Sequence of chain 1.B:
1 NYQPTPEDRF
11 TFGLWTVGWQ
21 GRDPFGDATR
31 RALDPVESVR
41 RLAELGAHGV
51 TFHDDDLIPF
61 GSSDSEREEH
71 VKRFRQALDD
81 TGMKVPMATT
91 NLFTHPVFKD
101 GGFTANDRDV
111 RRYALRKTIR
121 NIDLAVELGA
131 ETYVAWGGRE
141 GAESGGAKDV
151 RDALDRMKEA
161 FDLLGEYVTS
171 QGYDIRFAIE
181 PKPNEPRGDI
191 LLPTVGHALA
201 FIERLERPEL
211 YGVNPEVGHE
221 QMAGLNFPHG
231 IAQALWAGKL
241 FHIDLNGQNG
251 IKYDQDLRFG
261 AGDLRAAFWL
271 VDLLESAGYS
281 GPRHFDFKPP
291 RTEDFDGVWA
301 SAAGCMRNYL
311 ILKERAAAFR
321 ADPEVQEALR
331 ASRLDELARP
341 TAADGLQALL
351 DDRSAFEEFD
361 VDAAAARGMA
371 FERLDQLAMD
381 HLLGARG

Sequence of chain 1.A:
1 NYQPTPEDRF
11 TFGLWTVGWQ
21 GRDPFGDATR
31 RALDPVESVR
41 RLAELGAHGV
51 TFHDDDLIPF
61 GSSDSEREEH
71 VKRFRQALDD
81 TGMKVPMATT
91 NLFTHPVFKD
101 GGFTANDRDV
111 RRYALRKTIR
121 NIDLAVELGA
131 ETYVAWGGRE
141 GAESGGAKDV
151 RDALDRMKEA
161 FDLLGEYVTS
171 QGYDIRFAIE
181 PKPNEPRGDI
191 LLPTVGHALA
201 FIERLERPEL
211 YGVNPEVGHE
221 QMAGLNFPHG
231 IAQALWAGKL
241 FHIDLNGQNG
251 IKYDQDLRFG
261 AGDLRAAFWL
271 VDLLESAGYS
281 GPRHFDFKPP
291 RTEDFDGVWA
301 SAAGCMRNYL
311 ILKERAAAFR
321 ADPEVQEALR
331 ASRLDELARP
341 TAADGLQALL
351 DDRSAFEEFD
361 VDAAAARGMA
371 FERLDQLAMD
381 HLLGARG

This small molecule binds to this protein.
Small molecule (SMILES): OC[C@H]1O[C@](O)(CO)[C@@H](O)[C@@H]1O

Binding-site contacts:
Ligand atom O6 contacts residue ARG367 of chain 1.B at 3.1 Å (salt-bridge).
Ligand atom O6 contacts residue ASP109 of chain 1.A at 3.9 Å.
Ligand atom C2 contacts residue GLU336 of chain 1.B at 3.8 Å.
Ligand atom O3 contacts residue GLU336 of chain 1.B at 2.5 Å (salt-bridge).
Ligand atom C2 contacts residue ASP109 of chain 1.A at 4.3 Å.
Ligand atom C6 contacts residue ARG367 of chain 1.B at 3.5 Å.
Ligand atom O1 contacts residue ARG339 of chain 1.B at 3.2 Å (salt-bridge).
Ligand atom O1 contacts residue GLU336 of chain 1.B at 3.2 Å (salt-bridge).
Ligand atom O4 contacts residue ASP107 of chain 1.A at 2.8 Å (salt-bridge).
Ligand atom O4 contacts residue GLU336 of chain 1.B at 4.1 Å.
Ligand atom C1 contacts residue ARG108 of chain 1.A at 4.0 Å.
Ligand atom O3 contacts residue ARG108 of chain 1.A at 2.9 Å (salt-bridge).
Ligand atom C2 contacts residue ARG108 of chain 1.A at 4.0 Å.
Ligand atom O2 contacts residue ARG108 of chain 1.A at 3.4 Å.
Ligand atom O3 contacts residue ASP109 of chain 1.A at 4.5 Å.
Ligand atom O4 contacts residue ARG333 of chain 1.B at 4.1 Å.
Ligand atom C1 contacts residue ARG339 of chain 1.B at 4.2 Å.
Ligand atom O2 contacts residue ASP109 of chain 1.A at 2.9 Å (salt-bridge).
Ligand atom C6 contacts residue ASP109 of chain 1.A at 3.4 Å.
Ligand atom O6 contacts residue ASP107 of chain 1.A at 4.2 Å.
Ligand atom O3 contacts residue ASN106 of chain 1.A at 4.4 Å.
Ligand atom C4 contacts residue GLU336 of chain 1.B at 4.3 Å.
Ligand atom C3 contacts residue GLU336 of chain 1.B at 3.0 Å.
Ligand atom C1 contacts residue GLU336 of chain 1.B at 3.5 Å.
Ligand atom C4 contacts residue ASP109 of chain 1.A at 4.1 Å.
Ligand atom O3 contacts residue ASP107 of chain 1.A at 3.9 Å.
Ligand atom C4 contacts residue ARG108 of chain 1.A at 4.1 Å.
Ligand atom C4 contacts residue ASP107 of chain 1.A at 3.9 Å.
Ligand atom C3 contacts residue ARG108 of chain 1.A at 3.9 Å.